Binding-site contacts:
Ligand atom NAE contacts residue MET84 of chain 1.B at 2.8 Å (h-bond).
Ligand atom NAB contacts residue MET84 of chain 1.B at 3.0 Å (h-bond).
Ligand atom CAH contacts residue GLY87 of chain 1.B at 3.4 Å.
Ligand atom NAA contacts residue LEU135 of chain 1.B at 3.7 Å.
Ligand atom CAC contacts residue LEU135 of chain 1.B at 3.8 Å (hydrophobic).
Ligand atom NAA contacts residue MET84 of chain 1.B at 3.6 Å.
Ligand atom NAA contacts residue ALA35 of chain 1.B at 3.4 Å.
Ligand atom NAA contacts residue GLU82 of chain 1.B at 2.9 Å (salt-bridge).
Ligand atom CAX contacts residue GLU85 of chain 1.B at 3.8 Å.
Ligand atom CAC contacts residue ALA35 of chain 1.B at 3.6 Å (hydrophobic).
Ligand atom CAM contacts residue LEU135 of chain 1.B at 3.5 Å (hydrophobic).
Ligand atom CAN contacts residue ALA35 of chain 1.B at 3.6 Å (hydrophobic).
Ligand atom FAY contacts residue LYS37 of chain 1.B at 2.9 Å.
Ligand atom CAG contacts residue ILE15 of chain 1.B at 3.5 Å (hydrophobic).
Ligand atom CAM contacts residue ALA35 of chain 1.B at 3.5 Å (hydrophobic).
Ligand atom CAI contacts residue PHE83 of chain 1.B at 3.6 Å (hydrophobic).
Ligand atom CAQ contacts residue PHE81 of chain 1.B at 3.7 Å (hydrophobic).
Ligand atom CAG contacts residue GLY87 of chain 1.B at 3.6 Å.
Ligand atom FAZ contacts residue PHE81 of chain 1.B at 2.9 Å.
Ligand atom CAV contacts residue PHE81 of chain 1.B at 3.8 Å (hydrophobic).
Ligand atom CAW contacts residue GLU85 of chain 1.B at 3.5 Å.
Ligand atom NAB contacts residue ALA35 of chain 1.B at 3.5 Å.
Ligand atom NAE contacts residue GLY87 of chain 1.B at 3.8 Å.
Ligand atom CAW contacts residue GLY87 of chain 1.B at 3.7 Å.
Ligand atom CAU contacts residue ILE15 of chain 1.B at 3.5 Å (hydrophobic).
Ligand atom CAI contacts residue MET84 of chain 1.B at 3.5 Å (hydrophobic).
Ligand atom NAE contacts residue PHE83 of chain 1.B at 3.4 Å.
Ligand atom CAH contacts residue MET84 of chain 1.B at 3.4 Å (hydrophobic).
Ligand atom SAO contacts residue VAL23 of chain 1.B at 3.8 Å.
Ligand atom CAL contacts residue ILE15 of chain 1.B at 3.8 Å (hydrophobic).
Ligand atom NAB contacts residue GLU82 of chain 1.B at 3.5 Å (salt-bridge).
Ligand atom CAF contacts residue ILE15 of chain 1.B at 3.7 Å (hydrophobic).
Ligand atom FAZ contacts residue SER145 of chain 1.B at 3.2 Å.
Ligand atom CAQ contacts residue LEU135 of chain 1.B at 3.6 Å (hydrophobic).
Ligand atom CAW contacts residue HIS86 of chain 1.B at 3.7 Å.
Ligand atom CAI contacts residue GLY87 of chain 1.B at 3.5 Å.
Ligand atom CAH contacts residue PHE83 of chain 1.B at 3.6 Å (hydrophobic).
Ligand atom CAN contacts residue LEU135 of chain 1.B at 3.7 Å (hydrophobic).
Ligand atom CAH contacts residue ILE15 of chain 1.B at 3.7 Å (hydrophobic).
Ligand atom FAY contacts residue PHE81 of chain 1.B at 3.4 Å.

A protein and the small-molecule ligand that binds it are described below.
Small molecule (SMILES): CCC(O)(CC)c1ccc2cc(-c3[nH]nc4cc(C(F)F)sc34)[nH]c2c1

Sequence of chain 1.B:
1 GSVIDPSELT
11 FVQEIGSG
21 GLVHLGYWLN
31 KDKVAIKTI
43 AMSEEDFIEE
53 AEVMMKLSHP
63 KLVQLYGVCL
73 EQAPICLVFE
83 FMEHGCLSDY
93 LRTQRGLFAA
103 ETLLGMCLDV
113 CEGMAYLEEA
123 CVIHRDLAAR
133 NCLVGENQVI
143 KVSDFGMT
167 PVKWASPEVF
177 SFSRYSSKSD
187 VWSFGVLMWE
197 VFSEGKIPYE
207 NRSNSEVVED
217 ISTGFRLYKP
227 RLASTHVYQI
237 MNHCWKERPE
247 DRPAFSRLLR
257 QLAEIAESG